A small-molecule ligand and the protein it binds are described below.
Small molecule (SMILES): O=P(O)(O)OC[C@H]1O[C@](O)(CO)[C@@H](O)[C@@H]1O

Sequence of chain 1.B:
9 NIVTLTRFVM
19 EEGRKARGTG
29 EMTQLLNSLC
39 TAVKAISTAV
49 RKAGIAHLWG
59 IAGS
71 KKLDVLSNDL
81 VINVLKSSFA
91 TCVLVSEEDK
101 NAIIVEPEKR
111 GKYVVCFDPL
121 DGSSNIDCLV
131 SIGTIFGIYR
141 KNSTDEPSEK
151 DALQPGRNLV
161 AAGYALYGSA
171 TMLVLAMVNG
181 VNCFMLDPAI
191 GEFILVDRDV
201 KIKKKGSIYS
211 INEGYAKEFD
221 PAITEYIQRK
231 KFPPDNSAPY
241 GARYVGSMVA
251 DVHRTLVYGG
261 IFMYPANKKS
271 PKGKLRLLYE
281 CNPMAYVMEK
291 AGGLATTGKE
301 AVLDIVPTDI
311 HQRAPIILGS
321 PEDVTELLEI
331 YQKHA

Binding-site contacts:
Ligand atom O2P contacts residue ASN212 of chain 1.B at 3.8 Å.
Ligand atom O1 contacts residue LYS274 of chain 1.B at 3.0 Å.
Ligand atom O3 contacts residue GLY246 of chain 1.B at 3.9 Å.
Ligand atom O3 contacts residue ASP121 of chain 1.B at 3.0 Å (salt-bridge).
Ligand atom O2P contacts residue TYR264 of chain 1.B at 2.7 Å (h-bond).
Ligand atom P contacts residue ASN212 of chain 1.B at 3.6 Å.
Ligand atom C1 contacts residue ZN1 of chain 1.I at 3.9 Å.
Ligand atom O6 contacts residue LYS274 of chain 1.B at 3.5 Å (salt-bridge).
Ligand atom O3P contacts residue ASN212 of chain 1.B at 2.9 Å (h-bond).
Ligand atom C1 contacts residue ARG276 of chain 1.B at 3.2 Å.
Ligand atom O2P contacts residue TYR215 of chain 1.B at 2.5 Å (h-bond).
Ligand atom O1 contacts residue PO41 of chain 1.K at 2.7 Å (h-bond).
Ligand atom O3 contacts residue GLY122 of chain 1.B at 3.8 Å.
Ligand atom C3 contacts residue LEU275 of chain 1.B at 3.9 Å (hydrophobic).
Ligand atom O3 contacts residue MET248 of chain 1.B at 2.7 Å (h-bond).
Ligand atom O3P contacts residue TYR264 of chain 1.B at 3.9 Å.
Ligand atom O6 contacts residue TYR264 of chain 1.B at 3.4 Å.
Ligand atom C6 contacts residue TYR244 of chain 1.B at 3.8 Å (hydrophobic).
Ligand atom C1 contacts residue LEU275 of chain 1.B at 3.7 Å (hydrophobic).
Ligand atom O1P contacts residue ARG243 of chain 1.A at 2.7 Å (salt-bridge).
Ligand atom P contacts residue TYR264 of chain 1.B at 3.8 Å.
Ligand atom O3 contacts residue SER247 of chain 1.B at 3.5 Å.
Ligand atom C3 contacts residue MET248 of chain 1.B at 3.5 Å (hydrophobic).
Ligand atom P contacts residue ARG243 of chain 1.A at 3.9 Å.
Ligand atom C2 contacts residue PO41 of chain 1.K at 3.2 Å.
Ligand atom O3P contacts residue TYR244 of chain 1.B at 2.8 Å (h-bond).
Ligand atom O2 contacts residue PO41 of chain 1.K at 2.6 Å (h-bond).
Ligand atom C1 contacts residue PO41 of chain 1.K at 2.7 Å.
Ligand atom O2 contacts residue GLY122 of chain 1.B at 3.7 Å.
Ligand atom C1 contacts residue ASP121 of chain 1.B at 3.8 Å.
Ligand atom O3P contacts residue ARG243 of chain 1.A at 3.4 Å (salt-bridge).
Ligand atom C3 contacts residue ASP121 of chain 1.B at 3.9 Å.
Ligand atom C4 contacts residue MET248 of chain 1.B at 3.5 Å (hydrophobic).
Ligand atom O2 contacts residue GLY246 of chain 1.B at 3.8 Å.
Ligand atom O1 contacts residue ARG276 of chain 1.B at 2.7 Å (salt-bridge).
Ligand atom C1 contacts residue GLU280 of chain 1.B at 3.5 Å.
Ligand atom C4 contacts residue GLY246 of chain 1.B at 3.2 Å.
Ligand atom O4 contacts residue MET248 of chain 1.B at 3.3 Å (h-bond).
Ligand atom O5 contacts residue LYS274 of chain 1.B at 3.3 Å (salt-bridge).
Ligand atom C6 contacts residue GLY246 of chain 1.B at 3.6 Å.

Sequence of chain 1.A:
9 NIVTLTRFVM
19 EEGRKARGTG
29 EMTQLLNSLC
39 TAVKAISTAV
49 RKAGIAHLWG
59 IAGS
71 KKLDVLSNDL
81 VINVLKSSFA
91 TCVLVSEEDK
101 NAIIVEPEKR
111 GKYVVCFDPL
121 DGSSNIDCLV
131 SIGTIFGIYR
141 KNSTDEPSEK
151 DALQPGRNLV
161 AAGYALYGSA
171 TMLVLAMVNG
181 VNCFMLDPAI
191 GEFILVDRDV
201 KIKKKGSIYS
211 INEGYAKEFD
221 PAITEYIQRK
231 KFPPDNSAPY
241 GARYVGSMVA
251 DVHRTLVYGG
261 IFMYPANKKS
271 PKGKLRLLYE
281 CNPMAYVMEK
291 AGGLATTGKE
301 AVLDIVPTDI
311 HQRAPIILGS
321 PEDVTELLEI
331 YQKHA